The protein below binds the small molecule below.
Small molecule (SMILES): CC(=O)N[C@@H]1[C@@H](O)[C@H](O)[C@@H](CO)O[C@H]1O

Sequence of chain 1.A:
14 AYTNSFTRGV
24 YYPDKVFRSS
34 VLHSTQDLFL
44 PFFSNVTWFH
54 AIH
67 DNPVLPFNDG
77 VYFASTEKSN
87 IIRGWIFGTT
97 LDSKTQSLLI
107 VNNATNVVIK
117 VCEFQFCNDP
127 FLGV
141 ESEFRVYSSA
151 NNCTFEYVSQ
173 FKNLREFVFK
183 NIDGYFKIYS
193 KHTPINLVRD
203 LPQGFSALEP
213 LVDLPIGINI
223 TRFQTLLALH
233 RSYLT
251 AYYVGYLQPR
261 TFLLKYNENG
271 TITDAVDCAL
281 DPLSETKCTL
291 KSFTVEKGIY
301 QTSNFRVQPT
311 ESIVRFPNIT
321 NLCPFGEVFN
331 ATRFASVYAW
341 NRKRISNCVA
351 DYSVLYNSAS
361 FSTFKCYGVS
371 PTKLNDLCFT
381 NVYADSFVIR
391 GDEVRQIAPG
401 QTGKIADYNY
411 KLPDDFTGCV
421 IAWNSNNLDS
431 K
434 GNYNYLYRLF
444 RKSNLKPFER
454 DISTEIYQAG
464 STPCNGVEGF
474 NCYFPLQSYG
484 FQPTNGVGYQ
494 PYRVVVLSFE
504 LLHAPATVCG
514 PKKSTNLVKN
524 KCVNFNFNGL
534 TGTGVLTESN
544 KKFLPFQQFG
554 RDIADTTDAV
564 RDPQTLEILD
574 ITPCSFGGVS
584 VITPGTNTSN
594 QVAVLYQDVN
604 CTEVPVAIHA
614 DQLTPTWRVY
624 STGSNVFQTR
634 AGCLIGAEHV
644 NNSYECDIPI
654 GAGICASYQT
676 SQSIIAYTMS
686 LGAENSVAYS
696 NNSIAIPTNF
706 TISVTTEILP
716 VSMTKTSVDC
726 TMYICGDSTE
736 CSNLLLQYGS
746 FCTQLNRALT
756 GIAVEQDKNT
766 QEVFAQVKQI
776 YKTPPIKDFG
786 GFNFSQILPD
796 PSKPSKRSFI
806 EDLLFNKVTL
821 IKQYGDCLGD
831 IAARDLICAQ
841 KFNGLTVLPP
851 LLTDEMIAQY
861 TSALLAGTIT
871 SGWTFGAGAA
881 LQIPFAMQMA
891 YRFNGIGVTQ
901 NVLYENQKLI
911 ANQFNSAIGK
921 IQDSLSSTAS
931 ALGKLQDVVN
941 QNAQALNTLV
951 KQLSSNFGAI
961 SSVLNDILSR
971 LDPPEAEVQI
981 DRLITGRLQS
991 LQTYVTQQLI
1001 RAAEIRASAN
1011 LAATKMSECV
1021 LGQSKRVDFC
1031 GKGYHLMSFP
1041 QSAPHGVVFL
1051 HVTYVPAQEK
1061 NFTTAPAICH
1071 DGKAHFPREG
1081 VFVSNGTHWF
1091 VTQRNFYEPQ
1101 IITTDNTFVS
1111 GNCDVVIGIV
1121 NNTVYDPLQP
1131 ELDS

Binding-site contacts:
Ligand atom C5 contacts residue ASN590 of chain 1.A at 3.6 Å.
Ligand atom C8 contacts residue ASN590 of chain 1.A at 4.2 Å.
Ligand atom C7 contacts residue GLU296 of chain 1.A at 3.6 Å.
Ligand atom O5 contacts residue ASN590 of chain 1.A at 2.2 Å (h-bond).
Ligand atom C8 contacts residue GLU296 of chain 1.A at 3.3 Å.
Ligand atom O7 contacts residue GLU296 of chain 1.A at 3.0 Å (salt-bridge).
Ligand atom C7 contacts residue ASN590 of chain 1.A at 3.9 Å.
Ligand atom C2 contacts residue ASN590 of chain 1.A at 2.6 Å.
Ligand atom C4 contacts residue ASN590 of chain 1.A at 4.2 Å.
Ligand atom C3 contacts residue ASN590 of chain 1.A at 3.9 Å.
Ligand atom C8 contacts residue VAL295 of chain 1.A at 3.8 Å (hydrophobic).
Ligand atom O6 contacts residue ASN590 of chain 1.A at 4.5 Å.
Ligand atom C1 contacts residue ASN590 of chain 1.A at 1.5 Å.
Ligand atom N2 contacts residue ASN590 of chain 1.A at 3.2 Å.